Binding-site contacts:
Ligand atom OXT contacts residue THR50 of chain 1.DA at 2.9 Å (h-bond).
Ligand atom C contacts residue SER51 of chain 1.EA at 3.5 Å.
Ligand atom CZ3 contacts residue GLY21 of chain 1.DA at 3.7 Å.
Ligand atom CD1 contacts residue GLN45 of chain 1.DA at 3.5 Å.
Ligand atom CZ2 contacts residue ILE53 of chain 1.DA at 3.9 Å (hydrophobic).
Ligand atom C contacts residue THR47 of chain 1.DA at 3.4 Å.
Ligand atom C contacts residue GLY25 of chain 1.EA at 3.5 Å.
Ligand atom NE1 contacts residue GLN45 of chain 1.DA at 2.8 Å (h-bond).
Ligand atom CD1 contacts residue SER51 of chain 1.EA at 3.5 Å.
Ligand atom O contacts residue THR23 of chain 1.EA at 3.8 Å.
Ligand atom O contacts residue THR47 of chain 1.DA at 3.5 Å (h-bond).
Ligand atom C contacts residue THR50 of chain 1.DA at 3.9 Å.
Ligand atom CA contacts residue SER51 of chain 1.EA at 4.0 Å.
Ligand atom CG contacts residue SER51 of chain 1.EA at 3.9 Å.
Ligand atom CB contacts residue THR23 of chain 1.EA at 3.6 Å.
Ligand atom CZ2 contacts residue ALA44 of chain 1.DA at 4.0 Å (hydrophobic).
Ligand atom CE2 contacts residue THR50 of chain 1.DA at 4.0 Å.
Ligand atom O contacts residue ARG24 of chain 1.EA at 3.5 Å.
Ligand atom CA contacts residue THR28 of chain 1.EA at 3.3 Å.
Ligand atom O contacts residue GLY25 of chain 1.EA at 3.1 Å (h-bond).
Ligand atom O contacts residue SER51 of chain 1.EA at 2.9 Å (h-bond).
Ligand atom CH2 contacts residue GLY21 of chain 1.DA at 3.5 Å.
Ligand atom CE2 contacts residue GLN45 of chain 1.DA at 3.9 Å.
Ligand atom N contacts residue ASP27 of chain 1.EA at 3.3 Å (salt-bridge).
Ligand atom CA contacts residue GLY25 of chain 1.EA at 3.6 Å.
Ligand atom N contacts residue GLY25 of chain 1.EA at 2.8 Å (h-bond).
Ligand atom CZ2 contacts residue THR50 of chain 1.DA at 3.8 Å.
Ligand atom OXT contacts residue HIS49 of chain 1.DA at 3.8 Å.
Ligand atom CB contacts residue SER51 of chain 1.EA at 3.4 Å.
Ligand atom OXT contacts residue GLY25 of chain 1.EA at 4.0 Å.
Ligand atom CD1 contacts residue THR47 of chain 1.DA at 3.6 Å.
Ligand atom CB contacts residue THR28 of chain 1.EA at 3.8 Å.
Ligand atom N contacts residue THR23 of chain 1.EA at 2.6 Å (h-bond).
Ligand atom OXT contacts residue THR47 of chain 1.DA at 2.5 Å (h-bond).
Ligand atom N contacts residue THR28 of chain 1.EA at 2.9 Å (h-bond).
Ligand atom CA contacts residue THR23 of chain 1.EA at 3.6 Å.
Ligand atom CE3 contacts residue HIS32 of chain 1.DA at 3.9 Å.
Ligand atom CZ3 contacts residue HIS32 of chain 1.DA at 4.0 Å.
Ligand atom CD2 contacts residue THR50 of chain 1.DA at 4.0 Å.
Ligand atom NE1 contacts residue ALA44 of chain 1.DA at 3.8 Å.

Sequence of chain 1.EA:
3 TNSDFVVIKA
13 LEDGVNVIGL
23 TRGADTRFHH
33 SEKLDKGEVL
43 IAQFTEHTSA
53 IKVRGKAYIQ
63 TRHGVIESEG

This protein binds this small molecule.
Small molecule (SMILES): N[C@@H](Cc1c[nH]c2ccccc12)C(=O)O

Sequence of chain 1.DA:
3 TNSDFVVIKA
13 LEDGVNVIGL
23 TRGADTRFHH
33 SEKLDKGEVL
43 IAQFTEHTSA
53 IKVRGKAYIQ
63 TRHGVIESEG